This small molecule binds to this protein.
Small molecule (SMILES): CC(=O)N[C@@H]1[C@@H](O)[C@H](O)[C@@H](CO)O[C@H]1O

Binding-site contacts:
Ligand atom C6 contacts residue ASN141 of chain 1.B at 4.4 Å.
Ligand atom C5 contacts residue VAL146 of chain 1.B at 4.0 Å (hydrophobic).
Ligand atom N2 contacts residue ASN141 of chain 1.B at 3.0 Å (h-bond).
Ligand atom C8 contacts residue ASN141 of chain 1.B at 4.1 Å.
Ligand atom N2 contacts residue ALA142 of chain 1.B at 4.4 Å.
Ligand atom C8 contacts residue THR143 of chain 1.B at 3.9 Å.
Ligand atom C1 contacts residue ASN141 of chain 1.B at 1.5 Å.
Ligand atom O6 contacts residue LYS148 of chain 1.B at 3.9 Å.
Ligand atom C7 contacts residue ALA142 of chain 1.B at 3.8 Å (hydrophobic).
Ligand atom C2 contacts residue ASN141 of chain 1.B at 2.5 Å.
Ligand atom O5 contacts residue ASN141 of chain 1.B at 2.4 Å (h-bond).
Ligand atom C1 contacts residue VAL146 of chain 1.B at 4.3 Å (hydrophobic).
Ligand atom C4 contacts residue ASN141 of chain 1.B at 4.3 Å.
Ligand atom C8 contacts residue ALA142 of chain 1.B at 3.5 Å (hydrophobic).
Ligand atom C3 contacts residue ASN141 of chain 1.B at 3.9 Å.
Ligand atom O7 contacts residue ALA142 of chain 1.B at 4.1 Å.
Ligand atom O6 contacts residue VAL146 of chain 1.B at 3.5 Å.
Ligand atom C6 contacts residue VAL146 of chain 1.B at 4.4 Å (hydrophobic).
Ligand atom C7 contacts residue ASN141 of chain 1.B at 4.0 Å.
Ligand atom C5 contacts residue ASN141 of chain 1.B at 3.8 Å.
Ligand atom O5 contacts residue VAL146 of chain 1.B at 4.1 Å.

Sequence of chain 1.B:
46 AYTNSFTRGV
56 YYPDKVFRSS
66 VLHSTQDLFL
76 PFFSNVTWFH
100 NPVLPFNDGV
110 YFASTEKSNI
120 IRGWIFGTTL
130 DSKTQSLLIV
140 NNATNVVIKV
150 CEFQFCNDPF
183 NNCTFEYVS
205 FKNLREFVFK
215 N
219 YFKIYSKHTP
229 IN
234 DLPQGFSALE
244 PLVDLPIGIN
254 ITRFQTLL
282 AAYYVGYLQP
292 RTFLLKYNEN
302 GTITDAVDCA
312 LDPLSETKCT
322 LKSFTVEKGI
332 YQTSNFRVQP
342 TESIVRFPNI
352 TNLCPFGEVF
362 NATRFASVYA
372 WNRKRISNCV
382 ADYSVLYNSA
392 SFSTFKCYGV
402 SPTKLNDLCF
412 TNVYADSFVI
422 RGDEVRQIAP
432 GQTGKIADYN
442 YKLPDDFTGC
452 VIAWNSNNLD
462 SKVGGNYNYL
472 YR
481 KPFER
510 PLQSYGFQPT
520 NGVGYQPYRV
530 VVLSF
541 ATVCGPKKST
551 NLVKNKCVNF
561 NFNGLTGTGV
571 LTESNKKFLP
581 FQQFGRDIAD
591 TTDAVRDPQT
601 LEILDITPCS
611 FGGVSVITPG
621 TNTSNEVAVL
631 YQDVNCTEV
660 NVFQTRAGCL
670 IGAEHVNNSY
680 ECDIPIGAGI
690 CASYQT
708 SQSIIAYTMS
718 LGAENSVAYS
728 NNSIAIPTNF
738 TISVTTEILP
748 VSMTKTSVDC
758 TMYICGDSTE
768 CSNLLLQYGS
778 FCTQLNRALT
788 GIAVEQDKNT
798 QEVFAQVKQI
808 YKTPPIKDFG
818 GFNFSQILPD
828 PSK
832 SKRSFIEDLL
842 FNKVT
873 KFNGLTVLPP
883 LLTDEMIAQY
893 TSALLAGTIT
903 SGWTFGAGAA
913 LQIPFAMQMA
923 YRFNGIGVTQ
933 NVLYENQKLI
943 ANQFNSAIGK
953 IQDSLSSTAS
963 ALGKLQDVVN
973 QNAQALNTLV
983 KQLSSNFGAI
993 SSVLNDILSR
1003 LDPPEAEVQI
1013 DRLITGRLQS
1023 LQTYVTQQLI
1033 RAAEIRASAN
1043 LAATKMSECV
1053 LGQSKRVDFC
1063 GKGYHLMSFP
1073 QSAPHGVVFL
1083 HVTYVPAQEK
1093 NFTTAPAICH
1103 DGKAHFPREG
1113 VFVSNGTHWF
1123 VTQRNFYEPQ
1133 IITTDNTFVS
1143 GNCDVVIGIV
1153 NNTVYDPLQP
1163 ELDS